Binding-site contacts:
Ligand atom O4 contacts residue LEU922 of chain 1.B at 4.1 Å.
Ligand atom C2 contacts residue ASN717 of chain 1.B at 2.4 Å.
Ligand atom C5 contacts residue ASN717 of chain 1.B at 3.7 Å.
Ligand atom C4 contacts residue ASN717 of chain 1.B at 4.2 Å.
Ligand atom O7 contacts residue ASN919 of chain 1.B at 4.2 Å.
Ligand atom C6 contacts residue LEU922 of chain 1.B at 4.0 Å (hydrophobic).
Ligand atom C6 contacts residue GLN926 of chain 1.B at 4.4 Å.
Ligand atom N2 contacts residue ASN717 of chain 1.B at 2.9 Å (h-bond).
Ligand atom C1 contacts residue ASN717 of chain 1.B at 1.4 Å.
Ligand atom C7 contacts residue LEU922 of chain 1.B at 3.7 Å (hydrophobic).
Ligand atom C5 contacts residue LEU922 of chain 1.B at 3.9 Å (hydrophobic).
Ligand atom O7 contacts residue ASN717 of chain 1.B at 3.8 Å.
Ligand atom O5 contacts residue ASN717 of chain 1.B at 2.4 Å (h-bond).
Ligand atom C7 contacts residue ASN717 of chain 1.B at 3.5 Å.
Ligand atom O7 contacts residue LEU922 of chain 1.B at 3.3 Å.
Ligand atom C8 contacts residue LEU922 of chain 1.B at 3.8 Å (hydrophobic).
Ligand atom C3 contacts residue ASN717 of chain 1.B at 3.8 Å.

The small molecule below binds the protein below.
Small molecule (SMILES): CC(=O)N[C@H]1[C@H](O[C@H]2[C@H](O)[C@@H](NC(C)=O)CO[C@@H]2CO)O[C@H](CO)[C@@H](O)[C@@H]1O

Sequence of chain 1.B:
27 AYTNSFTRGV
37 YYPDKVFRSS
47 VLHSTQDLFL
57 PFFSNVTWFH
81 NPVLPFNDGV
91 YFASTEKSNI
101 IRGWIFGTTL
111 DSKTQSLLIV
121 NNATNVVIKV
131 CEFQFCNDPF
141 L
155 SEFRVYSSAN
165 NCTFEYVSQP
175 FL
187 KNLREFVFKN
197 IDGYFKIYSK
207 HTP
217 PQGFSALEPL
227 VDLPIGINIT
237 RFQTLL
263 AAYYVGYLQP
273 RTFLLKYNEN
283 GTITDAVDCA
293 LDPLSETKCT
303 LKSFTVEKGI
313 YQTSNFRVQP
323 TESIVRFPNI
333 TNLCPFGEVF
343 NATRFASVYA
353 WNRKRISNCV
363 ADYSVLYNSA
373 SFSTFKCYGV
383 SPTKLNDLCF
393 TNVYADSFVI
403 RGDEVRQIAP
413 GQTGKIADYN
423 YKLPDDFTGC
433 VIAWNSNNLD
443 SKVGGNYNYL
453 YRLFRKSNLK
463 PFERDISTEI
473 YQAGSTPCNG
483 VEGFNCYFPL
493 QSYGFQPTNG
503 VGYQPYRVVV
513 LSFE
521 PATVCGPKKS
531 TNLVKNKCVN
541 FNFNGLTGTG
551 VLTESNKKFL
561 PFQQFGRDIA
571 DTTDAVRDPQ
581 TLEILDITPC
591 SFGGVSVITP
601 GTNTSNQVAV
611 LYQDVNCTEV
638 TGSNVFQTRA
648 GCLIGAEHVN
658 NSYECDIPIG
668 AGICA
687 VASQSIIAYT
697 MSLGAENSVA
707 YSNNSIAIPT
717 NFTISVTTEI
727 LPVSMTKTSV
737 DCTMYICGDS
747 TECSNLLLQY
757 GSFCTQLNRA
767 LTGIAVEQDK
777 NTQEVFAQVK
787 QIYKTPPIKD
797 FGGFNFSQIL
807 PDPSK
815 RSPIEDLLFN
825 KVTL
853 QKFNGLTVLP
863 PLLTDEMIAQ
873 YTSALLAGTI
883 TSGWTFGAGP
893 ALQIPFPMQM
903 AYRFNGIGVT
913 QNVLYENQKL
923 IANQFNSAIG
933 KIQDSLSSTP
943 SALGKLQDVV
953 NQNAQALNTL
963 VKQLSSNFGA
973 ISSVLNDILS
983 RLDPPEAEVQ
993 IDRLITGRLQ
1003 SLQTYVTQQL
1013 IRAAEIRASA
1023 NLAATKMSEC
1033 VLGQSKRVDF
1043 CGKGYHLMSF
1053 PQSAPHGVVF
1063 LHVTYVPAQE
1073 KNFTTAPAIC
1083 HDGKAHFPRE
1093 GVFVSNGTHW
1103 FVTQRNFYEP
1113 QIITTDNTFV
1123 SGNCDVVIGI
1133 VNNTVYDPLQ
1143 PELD